Binding-site contacts:
Ligand atom C1 contacts residue TYR25 of chain 1.A at 3.7 Å (hydrophobic).
Ligand atom O7 contacts residue TYR25 of chain 1.A at 4.4 Å.
Ligand atom N2 contacts residue TYR25 of chain 1.A at 4.1 Å.
Ligand atom C5 contacts residue TYR25 of chain 1.A at 3.7 Å (hydrophobic).
Ligand atom C4 contacts residue TYR25 of chain 1.A at 4.3 Å (hydrophobic).
Ligand atom C5 contacts residue ASN58 of chain 1.A at 3.7 Å.
Ligand atom O4 contacts residue TYR25 of chain 1.A at 4.1 Å.
Ligand atom N2 contacts residue ASN58 of chain 1.A at 2.9 Å (h-bond).
Ligand atom O6 contacts residue TYR25 of chain 1.A at 4.2 Å.
Ligand atom C7 contacts residue ASN58 of chain 1.A at 3.8 Å.
Ligand atom C1 contacts residue ASN58 of chain 1.A at 1.4 Å.
Ligand atom C8 contacts residue ASN58 of chain 1.A at 4.4 Å.
Ligand atom C8 contacts residue TYR25 of chain 1.A at 4.2 Å (hydrophobic).
Ligand atom C6 contacts residue TYR25 of chain 1.A at 3.8 Å (hydrophobic).
Ligand atom C4 contacts residue ASN58 of chain 1.A at 4.2 Å.
Ligand atom O5 contacts residue TYR25 of chain 1.A at 3.7 Å.
Ligand atom C3 contacts residue ASN58 of chain 1.A at 3.8 Å.
Ligand atom C3 contacts residue TYR25 of chain 1.A at 4.1 Å (hydrophobic).
Ligand atom C2 contacts residue TYR25 of chain 1.A at 4.2 Å (hydrophobic).
Ligand atom O5 contacts residue ASN58 of chain 1.A at 2.4 Å (h-bond).
Ligand atom O6 contacts residue ASN58 of chain 1.A at 4.5 Å.
Ligand atom O7 contacts residue ASN58 of chain 1.A at 4.2 Å.
Ligand atom C2 contacts residue ASN58 of chain 1.A at 2.5 Å.

Sequence of chain 1.A:
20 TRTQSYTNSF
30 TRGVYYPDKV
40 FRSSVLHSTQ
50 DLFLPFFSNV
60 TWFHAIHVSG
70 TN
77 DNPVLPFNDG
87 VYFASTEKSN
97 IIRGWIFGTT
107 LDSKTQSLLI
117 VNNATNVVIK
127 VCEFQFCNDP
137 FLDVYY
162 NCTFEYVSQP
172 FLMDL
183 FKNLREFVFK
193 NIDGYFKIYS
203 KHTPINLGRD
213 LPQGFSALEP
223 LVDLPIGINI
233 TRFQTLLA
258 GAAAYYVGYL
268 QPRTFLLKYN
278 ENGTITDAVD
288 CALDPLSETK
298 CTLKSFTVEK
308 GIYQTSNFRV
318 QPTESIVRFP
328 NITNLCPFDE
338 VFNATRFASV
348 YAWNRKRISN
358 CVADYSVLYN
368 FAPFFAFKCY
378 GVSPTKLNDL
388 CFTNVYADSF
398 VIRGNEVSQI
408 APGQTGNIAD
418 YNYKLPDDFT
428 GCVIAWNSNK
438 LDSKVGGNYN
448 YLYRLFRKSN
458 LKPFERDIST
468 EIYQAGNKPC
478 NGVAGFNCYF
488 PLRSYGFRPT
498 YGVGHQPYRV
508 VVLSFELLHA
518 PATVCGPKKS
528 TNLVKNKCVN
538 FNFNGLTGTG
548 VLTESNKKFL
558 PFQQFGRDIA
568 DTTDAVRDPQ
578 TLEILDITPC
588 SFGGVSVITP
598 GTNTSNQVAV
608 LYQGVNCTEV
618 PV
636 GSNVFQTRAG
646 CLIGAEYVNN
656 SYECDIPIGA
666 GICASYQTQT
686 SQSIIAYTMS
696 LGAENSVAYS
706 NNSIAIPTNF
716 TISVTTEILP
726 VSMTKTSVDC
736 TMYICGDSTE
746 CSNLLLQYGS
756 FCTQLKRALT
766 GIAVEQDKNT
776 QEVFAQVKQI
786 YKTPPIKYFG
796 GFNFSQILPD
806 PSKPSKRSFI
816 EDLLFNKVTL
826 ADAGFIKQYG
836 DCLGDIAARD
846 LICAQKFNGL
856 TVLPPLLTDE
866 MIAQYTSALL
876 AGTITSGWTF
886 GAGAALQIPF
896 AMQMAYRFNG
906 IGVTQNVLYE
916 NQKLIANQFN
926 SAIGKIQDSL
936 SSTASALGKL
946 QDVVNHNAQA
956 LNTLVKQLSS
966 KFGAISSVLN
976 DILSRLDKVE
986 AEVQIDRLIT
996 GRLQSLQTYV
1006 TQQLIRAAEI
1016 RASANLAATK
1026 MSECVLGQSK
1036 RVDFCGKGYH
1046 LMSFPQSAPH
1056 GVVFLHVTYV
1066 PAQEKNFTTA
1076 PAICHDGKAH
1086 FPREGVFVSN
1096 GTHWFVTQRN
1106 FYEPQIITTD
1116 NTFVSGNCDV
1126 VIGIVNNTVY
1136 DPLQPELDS

The protein below binds the small molecule below.
Small molecule (SMILES): CC(=O)N[C@H]1[C@H](O[C@H]2[C@H](O)[C@@H](NC(C)=O)CO[C@@H]2CO)O[C@H](CO)[C@@H](O)[C@@H]1O